Sequence of chain 1.B:
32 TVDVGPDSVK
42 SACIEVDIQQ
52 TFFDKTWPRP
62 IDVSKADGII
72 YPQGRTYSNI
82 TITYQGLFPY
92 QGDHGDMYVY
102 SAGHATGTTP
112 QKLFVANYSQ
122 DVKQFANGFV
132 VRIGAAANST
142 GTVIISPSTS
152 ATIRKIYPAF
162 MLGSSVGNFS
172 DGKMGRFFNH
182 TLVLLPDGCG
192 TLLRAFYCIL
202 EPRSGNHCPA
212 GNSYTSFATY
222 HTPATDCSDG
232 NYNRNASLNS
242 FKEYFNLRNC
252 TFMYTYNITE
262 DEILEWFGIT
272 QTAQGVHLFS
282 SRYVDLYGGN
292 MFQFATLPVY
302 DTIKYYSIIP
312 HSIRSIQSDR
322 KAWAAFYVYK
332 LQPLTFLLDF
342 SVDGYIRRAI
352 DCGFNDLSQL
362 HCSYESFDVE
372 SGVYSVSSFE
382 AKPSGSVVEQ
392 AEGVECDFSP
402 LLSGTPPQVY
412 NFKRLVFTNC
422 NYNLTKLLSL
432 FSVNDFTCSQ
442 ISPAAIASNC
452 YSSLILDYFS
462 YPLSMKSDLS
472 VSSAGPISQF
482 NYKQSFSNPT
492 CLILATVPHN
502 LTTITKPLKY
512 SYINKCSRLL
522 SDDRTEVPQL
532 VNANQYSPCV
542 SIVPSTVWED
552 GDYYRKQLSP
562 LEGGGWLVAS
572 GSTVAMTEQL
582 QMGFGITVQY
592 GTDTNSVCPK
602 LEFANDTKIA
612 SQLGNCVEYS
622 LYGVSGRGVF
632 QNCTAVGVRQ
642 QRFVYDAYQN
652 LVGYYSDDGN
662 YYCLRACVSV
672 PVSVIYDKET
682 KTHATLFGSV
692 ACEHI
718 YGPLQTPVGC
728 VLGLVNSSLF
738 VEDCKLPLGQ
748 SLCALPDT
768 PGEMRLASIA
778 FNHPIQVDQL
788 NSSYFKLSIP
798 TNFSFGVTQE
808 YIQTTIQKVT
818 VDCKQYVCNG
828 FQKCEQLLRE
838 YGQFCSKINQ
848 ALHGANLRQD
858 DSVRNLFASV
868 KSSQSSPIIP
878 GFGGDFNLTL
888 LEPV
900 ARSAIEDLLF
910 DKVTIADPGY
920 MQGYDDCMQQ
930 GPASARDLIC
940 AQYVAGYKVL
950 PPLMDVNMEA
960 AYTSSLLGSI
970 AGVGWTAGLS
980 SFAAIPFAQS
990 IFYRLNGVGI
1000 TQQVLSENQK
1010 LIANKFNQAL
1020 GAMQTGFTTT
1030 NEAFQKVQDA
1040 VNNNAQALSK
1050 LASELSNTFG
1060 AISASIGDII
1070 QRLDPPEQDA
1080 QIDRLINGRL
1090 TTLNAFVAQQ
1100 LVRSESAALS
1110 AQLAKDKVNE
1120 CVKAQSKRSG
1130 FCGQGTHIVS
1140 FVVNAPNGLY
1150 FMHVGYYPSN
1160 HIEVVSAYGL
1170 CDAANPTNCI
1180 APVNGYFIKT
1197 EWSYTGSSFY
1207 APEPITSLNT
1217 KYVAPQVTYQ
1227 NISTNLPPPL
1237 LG

The small molecule below binds the protein below.
Small molecule (SMILES): CC(=O)N[C@H]1[C@H](O[C@H]2[C@H](O)[C@@H](NC(C)=O)CO[C@@H]2CO)O[C@H](CO)[C@@H](O)[C@@H]1O

Binding-site contacts:
Ligand atom C6 contacts residue ARG235 of chain 1.B at 3.8 Å.
Ligand atom C5 contacts residue ASN258 of chain 1.B at 3.7 Å.
Ligand atom O5 contacts residue ARG235 of chain 1.B at 3.9 Å.
Ligand atom C1 contacts residue ARG235 of chain 1.B at 4.0 Å.
Ligand atom O7 contacts residue ASN258 of chain 1.B at 3.8 Å.
Ligand atom C8 contacts residue ARG235 of chain 1.B at 3.8 Å.
Ligand atom N2 contacts residue ASN258 of chain 1.B at 2.9 Å (h-bond).
Ligand atom C2 contacts residue ASN258 of chain 1.B at 2.5 Å.
Ligand atom O5 contacts residue ASN258 of chain 1.B at 2.4 Å (h-bond).
Ligand atom C4 contacts residue ASN258 of chain 1.B at 4.4 Å.
Ligand atom C7 contacts residue ASN258 of chain 1.B at 3.5 Å.
Ligand atom C1 contacts residue ASN258 of chain 1.B at 1.4 Å.
Ligand atom C3 contacts residue ASN258 of chain 1.B at 3.8 Å.
Ligand atom C5 contacts residue ARG235 of chain 1.B at 3.9 Å.